Sequence of chain 1.A:
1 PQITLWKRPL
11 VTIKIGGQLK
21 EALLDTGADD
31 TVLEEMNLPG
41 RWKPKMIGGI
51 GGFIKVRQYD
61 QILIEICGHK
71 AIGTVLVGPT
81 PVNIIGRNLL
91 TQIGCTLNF

Binding-site contacts:
Ligand atom C58 contacts residue PRO81 of chain 1.B at 3.5 Å (hydrophobic).
Ligand atom C2 contacts residue ASP25 of chain 1.A at 3.1 Å.
Ligand atom O58 contacts residue ARG8 of chain 1.B at 3.5 Å (salt-bridge).
Ligand atom N4 contacts residue GLY48 of chain 1.B at 2.9 Å (h-bond).
Ligand atom N52 contacts residue GLY48 of chain 1.A at 2.9 Å (h-bond).
Ligand atom N54 contacts residue GLY48 of chain 1.A at 2.9 Å (h-bond).
Ligand atom O54 contacts residue GLY27 of chain 1.A at 3.6 Å (h-bond).
Ligand atom C57 contacts residue PRO81 of chain 1.B at 3.5 Å (hydrophobic).
Ligand atom O54 contacts residue ALA28 of chain 1.A at 3.5 Å.
Ligand atom C68 contacts residue GLY48 of chain 1.A at 3.4 Å.
Ligand atom O1 contacts residue GLY27 of chain 1.B at 3.0 Å (h-bond).
Ligand atom C67 contacts residue GLY49 of chain 1.A at 3.4 Å.
Ligand atom C8 contacts residue VAL82 of chain 1.A at 3.6 Å (hydrophobic).
Ligand atom C52 contacts residue ASP25 of chain 1.B at 3.2 Å.
Ligand atom O54 contacts residue ASP29 of chain 1.A at 2.9 Å (salt-bridge).
Ligand atom O8 contacts residue ARG8 of chain 1.A at 3.0 Å (salt-bridge).
Ligand atom O51 contacts residue ASP25 of chain 1.B at 2.8 Å (salt-bridge).
Ligand atom O4 contacts residue ALA28 of chain 1.B at 3.6 Å.
Ligand atom N51 contacts residue GLY27 of chain 1.A at 3.1 Å (h-bond).
Ligand atom C15 contacts residue PHE53 of chain 1.B at 3.5 Å (hydrophobic).
Ligand atom O4 contacts residue ASP29 of chain 1.B at 2.9 Å (salt-bridge).
Ligand atom O9 contacts residue GLY48 of chain 1.B at 3.5 Å (h-bond).
Ligand atom C53 contacts residue ASP25 of chain 1.B at 3.4 Å.
Ligand atom O51 contacts residue ASP25 of chain 1.A at 2.9 Å (salt-bridge).
Ligand atom C17 contacts residue GLY49 of chain 1.B at 3.6 Å.
Ligand atom N2 contacts residue GLY48 of chain 1.B at 3.0 Å (h-bond).
Ligand atom C58 contacts residue GLY49 of chain 1.A at 3.5 Å.
Ligand atom O2 contacts residue GLY49 of chain 1.B at 3.3 Å.
Ligand atom C65 contacts residue PHE53 of chain 1.A at 3.4 Å (hydrophobic).
Ligand atom C66 contacts residue GLY49 of chain 1.A at 3.1 Å.
Ligand atom C16 contacts residue GLY49 of chain 1.B at 3.2 Å.
Ligand atom O51 contacts residue GLY27 of chain 1.A at 3.1 Å.
Ligand atom O1 contacts residue ASP25 of chain 1.A at 2.3 Å (salt-bridge).
Ligand atom O59 contacts residue GLY48 of chain 1.A at 3.5 Å (h-bond).
Ligand atom C70 contacts residue ASP29 of chain 1.A at 3.2 Å.
Ligand atom C18 contacts residue GLY48 of chain 1.B at 3.4 Å.
Ligand atom C2 contacts residue GLY27 of chain 1.B at 3.5 Å.
Ligand atom C69 contacts residue GLY48 of chain 1.A at 3.5 Å.
Ligand atom N1 contacts residue GLY27 of chain 1.B at 3.0 Å (h-bond).
Ligand atom C20 contacts residue ASP29 of chain 1.B at 3.4 Å.

This protein binds this small molecule.
Small molecule (SMILES): CC(C)[C@H](NC(=O)[C@H](C)NC(=O)OCc1ccccc1)C(=O)N[C@@H](Cc1ccccc1)[C@@H](O)[C@H](O)[C@H](Cc1ccccc1)NC(=O)[C@@H](NC(=O)[C@H](C)NC(=O)OCc1ccccc1)C(C)C

Sequence of chain 1.B:
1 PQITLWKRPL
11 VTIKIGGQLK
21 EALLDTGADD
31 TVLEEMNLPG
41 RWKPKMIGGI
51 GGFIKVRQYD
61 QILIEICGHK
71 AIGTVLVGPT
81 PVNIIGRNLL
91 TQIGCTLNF